Binding-site contacts:
Ligand atom C2' contacts residue NAD1 of chain 1.X at 3.3 Å.
Ligand atom C1' contacts residue NAD1 of chain 1.X at 3.4 Å.
Ligand atom N1 contacts residue GLN446 of chain 1.B at 2.5 Å (h-bond).
Ligand atom O2' contacts residue NAD1 of chain 1.X at 2.5 Å (h-bond).
Ligand atom P contacts residue SER334 of chain 1.B at 3.5 Å.
Ligand atom O3' contacts residue SER73 of chain 1.B at 3.5 Å (h-bond).
Ligand atom C6 contacts residue GLY420 of chain 1.B at 3.4 Å.
Ligand atom O2P contacts residue GLY333 of chain 1.B at 3.3 Å.
Ligand atom O3' contacts residue MET390 of chain 1.B at 3.7 Å.
Ligand atom C8 contacts residue MET75 of chain 1.B at 3.6 Å (hydrophobic).
Ligand atom O3P contacts residue GLY392 of chain 1.B at 2.8 Å (h-bond).
Ligand atom O1P contacts residue SER393 of chain 1.B at 2.7 Å (h-bond).
Ligand atom N3 contacts residue CYS336 of chain 1.B at 3.7 Å.
Ligand atom O5' contacts residue GLY333 of chain 1.B at 3.8 Å.
Ligand atom C5' contacts residue GLY392 of chain 1.B at 3.7 Å.
Ligand atom O2' contacts residue ASP369 of chain 1.B at 3.2 Å (salt-bridge).
Ligand atom C4 contacts residue NAD1 of chain 1.X at 3.6 Å.
Ligand atom O3' contacts residue ASP369 of chain 1.B at 3.1 Å.
Ligand atom O6 contacts residue GLY420 of chain 1.B at 2.4 Å (h-bond).
Ligand atom O2P contacts residue GLY370 of chain 1.B at 3.6 Å.
Ligand atom O3P contacts residue SER393 of chain 1.B at 3.3 Å (h-bond).
Ligand atom O6 contacts residue GLN446 of chain 1.B at 3.8 Å.
Ligand atom O6 contacts residue MET419 of chain 1.B at 2.6 Å (h-bond).
Ligand atom C2 contacts residue GLN446 of chain 1.B at 3.3 Å.
Ligand atom O1P contacts residue GLY392 of chain 1.B at 3.1 Å.
Ligand atom N7 contacts residue MET419 of chain 1.B at 3.3 Å (h-bond).
Ligand atom O2P contacts residue SER334 of chain 1.B at 2.5 Å (h-bond).
Ligand atom O2' contacts residue ARG327 of chain 1.B at 2.6 Å (salt-bridge).
Ligand atom O1P contacts residue TYR416 of chain 1.B at 3.0 Å (h-bond).
Ligand atom P contacts residue SER393 of chain 1.B at 3.6 Å.
Ligand atom N3 contacts residue NAD1 of chain 1.X at 3.1 Å.
Ligand atom O3' contacts residue ARG327 of chain 1.B at 3.7 Å.
Ligand atom C2 contacts residue CYS336 of chain 1.B at 3.5 Å (hydrophobic).
Ligand atom O2P contacts residue GLY371 of chain 1.B at 3.5 Å (h-bond).
Ligand atom C6 contacts residue GLN446 of chain 1.B at 3.6 Å.
Ligand atom O1P contacts residue SER334 of chain 1.B at 3.5 Å.
Ligand atom C2 contacts residue NAD1 of chain 1.X at 3.4 Å.
Ligand atom C2' contacts residue ARG327 of chain 1.B at 3.5 Å.
Ligand atom O6 contacts residue GLY418 of chain 1.B at 3.1 Å.
Ligand atom C6 contacts residue MET419 of chain 1.B at 3.5 Å (hydrophobic).

This small molecule binds to this protein.
Small molecule (SMILES): O=c1[nH]cnc2c1ncn2[C@@H]1O[C@H](COP(=O)(O)O)[C@@H](O)[C@H]1O

Sequence of chain 1.B:
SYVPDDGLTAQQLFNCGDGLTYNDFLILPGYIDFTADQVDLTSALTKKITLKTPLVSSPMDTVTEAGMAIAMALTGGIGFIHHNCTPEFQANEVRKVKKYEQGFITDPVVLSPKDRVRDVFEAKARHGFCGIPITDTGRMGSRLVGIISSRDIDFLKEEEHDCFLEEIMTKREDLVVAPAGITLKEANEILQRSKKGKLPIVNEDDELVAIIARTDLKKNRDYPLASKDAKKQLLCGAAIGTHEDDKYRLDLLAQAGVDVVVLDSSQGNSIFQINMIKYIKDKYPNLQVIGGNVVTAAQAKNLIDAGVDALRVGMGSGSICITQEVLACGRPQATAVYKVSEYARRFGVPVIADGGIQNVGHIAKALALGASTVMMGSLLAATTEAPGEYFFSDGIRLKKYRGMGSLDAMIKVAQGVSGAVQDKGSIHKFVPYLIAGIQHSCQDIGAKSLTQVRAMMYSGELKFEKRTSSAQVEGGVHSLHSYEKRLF